A protein and the small-molecule ligand that binds it are described below.
Small molecule (SMILES): NC(=O)C[C@H](NC(=O)[C@H](CS)NC(=O)[C@@H]1CCCN1)C(=O)N[C@H](C=O)Cc1ccc(O)cc1

Sequence of chain 1.U:
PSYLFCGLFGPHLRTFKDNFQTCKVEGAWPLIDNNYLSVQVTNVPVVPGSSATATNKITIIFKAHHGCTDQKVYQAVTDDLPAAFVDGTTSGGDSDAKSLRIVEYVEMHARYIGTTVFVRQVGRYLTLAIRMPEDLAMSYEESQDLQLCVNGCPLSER

Binding-site contacts:
Ligand atom CA contacts residue ARG225 of chain 1.U at 3.7 Å.
Ligand atom CB contacts residue GLY228 of chain 1.U at 3.4 Å.
Ligand atom CB contacts residue ILE227 of chain 1.U at 3.9 Å (hydrophobic).
Ligand atom CA contacts residue TYR226 of chain 1.U at 3.9 Å (hydrophobic).
Ligand atom CZ contacts residue PRO247 of chain 1.U at 3.5 Å (hydrophobic).
Ligand atom CB contacts residue ARG225 of chain 1.U at 3.6 Å.
Ligand atom OH contacts residue ASP249 of chain 1.U at 2.5 Å (salt-bridge).
Ligand atom O contacts residue TYR226 of chain 1.U at 3.1 Å.
Ligand atom CB contacts residue TYR226 of chain 1.U at 3.8 Å (hydrophobic).
Ligand atom CZ contacts residue ASP249 of chain 1.U at 3.4 Å.
Ligand atom CA contacts residue TYR226 of chain 1.U at 4.2 Å (hydrophobic).
Ligand atom CA contacts residue CYS177 of chain 1.U at 3.6 Å (hydrophobic).
Ligand atom OD1 contacts residue ARG225 of chain 1.U at 3.5 Å.
Ligand atom CD2 contacts residue PRO247 of chain 1.U at 3.9 Å (hydrophobic).
Ligand atom CB contacts residue TYR226 of chain 1.U at 4.1 Å (hydrophobic).
Ligand atom N contacts residue ARG225 of chain 1.U at 3.1 Å (salt-bridge).
Ligand atom CG contacts residue ARG225 of chain 1.U at 4.2 Å.
Ligand atom CE1 contacts residue LEU250 of chain 1.U at 3.7 Å (hydrophobic).
Ligand atom CD2 contacts residue GLY228 of chain 1.U at 4.3 Å.
Ligand atom CG contacts residue GLY228 of chain 1.U at 4.0 Å.
Ligand atom CE1 contacts residue PRO247 of chain 1.U at 4.1 Å (hydrophobic).
Ligand atom CB contacts residue SER208 of chain 1.U at 3.7 Å.
Ligand atom SG contacts residue GLY176 of chain 1.U at 3.3 Å (h-bond).
Ligand atom N contacts residue TYR226 of chain 1.U at 4.2 Å.
Ligand atom N contacts residue TYR226 of chain 1.U at 3.8 Å.
Ligand atom CE2 contacts residue PRO109 of chain 1.U at 3.7 Å (hydrophobic).
Ligand atom SG contacts residue CYS177 of chain 1.U at 2.0 Å (h-bond).
Ligand atom CE2 contacts residue PRO247 of chain 1.U at 3.6 Å (hydrophobic).
Ligand atom CG contacts residue ILE227 of chain 1.U at 4.2 Å (hydrophobic).
Ligand atom OH contacts residue PRO109 of chain 1.U at 4.2 Å.
Ligand atom CD1 contacts residue LEU250 of chain 1.U at 3.6 Å (hydrophobic).
Ligand atom CE1 contacts residue ASP249 of chain 1.U at 3.7 Å.
Ligand atom OH contacts residue PRO247 of chain 1.U at 3.5 Å.
Ligand atom C contacts residue TYR226 of chain 1.U at 3.8 Å (hydrophobic).
Ligand atom CA contacts residue ARG225 of chain 1.U at 4.0 Å.
Ligand atom SG contacts residue SER208 of chain 1.U at 3.9 Å.
Ligand atom CB contacts residue CYS177 of chain 1.U at 3.0 Å (hydrophobic).
Ligand atom C contacts residue ARG225 of chain 1.U at 3.9 Å.
Ligand atom C contacts residue TYR226 of chain 1.U at 4.4 Å (hydrophobic).
Ligand atom CG contacts residue PRO247 of chain 1.U at 4.3 Å (hydrophobic).